Binding-site contacts:
Ligand atom C contacts residue PRO28 of chain 2.B at 3.6 Å (hydrophobic).
Ligand atom CB contacts residue PRO28 of chain 2.B at 3.2 Å (hydrophobic).
Ligand atom CA contacts residue THR27 of chain 2.B at 4.0 Å.
Ligand atom C6 contacts residue PHE1 of chain 2.B at 4.5 Å (hydrophobic).
Ligand atom C23 contacts residue GLU21 of chain 4.B at 4.4 Å.
Ligand atom OXT contacts residue PRO28 of chain 2.B at 3.9 Å.
Ligand atom O contacts residue GLY1 of chain 2.A at 4.0 Å.
Ligand atom C8 contacts residue PHE1 of chain 2.B at 4.5 Å (hydrophobic).
Ligand atom C7 contacts residue PHE1 of chain 2.B at 4.3 Å (hydrophobic).
Ligand atom N contacts residue THR27 of chain 2.B at 3.1 Å (h-bond).
Ligand atom CA contacts residue PRO28 of chain 2.B at 2.4 Å (hydrophobic).
Ligand atom C contacts residue GLY1 of chain 2.A at 4.2 Å.
Ligand atom CA contacts residue GLY1 of chain 2.A at 4.0 Å.
Ligand atom N contacts residue PRO28 of chain 2.B at 1.3 Å.
Ligand atom C contacts residue THR27 of chain 2.B at 4.0 Å.
Ligand atom OXT contacts residue THR27 of chain 2.B at 2.9 Å (h-bond).
Ligand atom CG contacts residue PRO28 of chain 2.B at 3.8 Å (hydrophobic).

Sequence of chain 2.A:
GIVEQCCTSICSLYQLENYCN

The small molecule below binds the protein below.
Small molecule (SMILES): C[C@H](CCC(=O)NCCCC[C@H](N)C(=O)O)[C@H]1CC[C@H]2[C@@H]3CC[C@@H]4CC(=O)CC[C@]4(C)[C@H]3CC[C@]12C

Sequence of chain 2.B:
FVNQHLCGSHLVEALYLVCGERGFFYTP

Sequence of chain 4.B:
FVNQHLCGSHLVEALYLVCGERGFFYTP